Binding-site contacts:
Ligand atom C5 contacts residue VAL59 of chain 1.A at 4.1 Å (hydrophobic).
Ligand atom C6 contacts residue TYR38 of chain 1.A at 4.5 Å (hydrophobic).
Ligand atom C6 contacts residue PHE35 of chain 1.A at 4.3 Å (hydrophobic).
Ligand atom O1 contacts residue MNR1 of chain 1.C at 2.8 Å (h-bond).
Ligand atom O1 contacts residue PHE35 of chain 1.A at 4.3 Å.
Ligand atom C1 contacts residue PHE21 of chain 1.A at 4.4 Å (hydrophobic).
Ligand atom C5 contacts residue THR56 of chain 1.A at 3.9 Å.
Ligand atom C1 contacts residue MNR1 of chain 1.C at 3.6 Å.
Ligand atom C4 contacts residue PHE35 of chain 1.A at 4.0 Å (hydrophobic).
Ligand atom C1 contacts residue PHE35 of chain 1.A at 3.8 Å (hydrophobic).
Ligand atom BR4 contacts residue PHE21 of chain 1.A at 3.8 Å.
Ligand atom C6 contacts residue PHE21 of chain 1.A at 3.4 Å (hydrophobic).
Ligand atom BR4 contacts residue VAL59 of chain 1.A at 3.9 Å.
Ligand atom C2 contacts residue MNR1 of chain 1.C at 3.7 Å.
Ligand atom C4 contacts residue MNR1 of chain 1.C at 4.5 Å.
Ligand atom C4 contacts residue VAL59 of chain 1.A at 3.8 Å (hydrophobic).
Ligand atom C2 contacts residue VAL59 of chain 1.A at 3.7 Å (hydrophobic).
Ligand atom C6 contacts residue THR56 of chain 1.A at 3.4 Å.
Ligand atom C3 contacts residue PHE35 of chain 1.A at 3.6 Å (hydrophobic).
Ligand atom C4 contacts residue PHE21 of chain 1.A at 3.7 Å (hydrophobic).
Ligand atom C6 contacts residue VAL59 of chain 1.A at 4.3 Å (hydrophobic).
Ligand atom C1 contacts residue TYR38 of chain 1.A at 4.2 Å (hydrophobic).
Ligand atom BR4 contacts residue MNR1 of chain 1.C at 3.9 Å.
Ligand atom C5 contacts residue PHE21 of chain 1.A at 3.3 Å (hydrophobic).
Ligand atom O1 contacts residue HIS55 of chain 1.A at 3.2 Å.
Ligand atom C1 contacts residue HIS55 of chain 1.A at 4.1 Å.
Ligand atom C2 contacts residue PHE35 of chain 1.A at 3.4 Å (hydrophobic).
Ligand atom O1 contacts residue TYR38 of chain 1.A at 3.1 Å (h-bond).
Ligand atom BR4 contacts residue LEU100 of chain 1.A at 3.9 Å.
Ligand atom C5 contacts residue PHE35 of chain 1.A at 4.4 Å (hydrophobic).
Ligand atom C3 contacts residue MNR1 of chain 1.C at 3.5 Å.
Ligand atom C1 contacts residue THR56 of chain 1.A at 4.5 Å.
Ligand atom C1 contacts residue VAL59 of chain 1.A at 4.1 Å (hydrophobic).
Ligand atom C3 contacts residue VAL59 of chain 1.A at 3.5 Å (hydrophobic).
Ligand atom O1 contacts residue THR56 of chain 1.A at 4.4 Å.

Sequence of chain 1.A:
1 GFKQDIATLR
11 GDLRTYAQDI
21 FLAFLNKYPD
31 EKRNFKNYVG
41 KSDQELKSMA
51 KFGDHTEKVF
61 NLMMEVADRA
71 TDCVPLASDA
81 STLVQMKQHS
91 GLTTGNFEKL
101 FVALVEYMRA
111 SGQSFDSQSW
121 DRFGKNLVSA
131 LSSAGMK

The small molecule below binds the protein below.
Small molecule (SMILES): Oc1ccc(Br)cc1